A protein and the small-molecule ligand that binds it are described below.
Small molecule (SMILES): NCCCCCC(=O)O

Binding-site contacts:
Ligand atom C contacts residue ILE345 of chain 2.A at 3.6 Å (hydrophobic).
Ligand atom C3 contacts residue GLY267 of chain 2.A at 4.5 Å.
Ligand atom C2 contacts residue ILE345 of chain 2.A at 4.2 Å (hydrophobic).
Ligand atom C contacts residue ALA112 of chain 2.A at 3.0 Å (hydrophobic).
Ligand atom C4 contacts residue SER217 of chain 2.A at 4.3 Å.
Ligand atom C contacts residue TYR215 of chain 2.A at 3.4 Å (hydrophobic).
Ligand atom OXT contacts residue GLY344 of chain 2.A at 3.3 Å.
Ligand atom C4 contacts residue ASN266 of chain 2.A at 3.4 Å.
Ligand atom C5 contacts residue ILE345 of chain 2.A at 3.9 Å (hydrophobic).
Ligand atom C2 contacts residue TYR215 of chain 2.A at 4.0 Å (hydrophobic).
Ligand atom C2 contacts residue ALA112 of chain 2.A at 3.9 Å (hydrophobic).
Ligand atom C6 contacts residue TRP186 of chain 2.A at 3.2 Å (hydrophobic).
Ligand atom C5 contacts residue MET111 of chain 2.A at 4.2 Å (hydrophobic).
Ligand atom OXT contacts residue ALA112 of chain 2.A at 2.9 Å (h-bond).
Ligand atom C2 contacts residue LYS115 of chain 2.A at 3.9 Å.
Ligand atom OXT contacts residue GOL1 of chain 2.G at 3.3 Å (h-bond).
Ligand atom C3 contacts residue ILE345 of chain 2.A at 4.2 Å (hydrophobic).
Ligand atom C4 contacts residue MET111 of chain 2.A at 4.5 Å (hydrophobic).
Ligand atom C5 contacts residue TRP186 of chain 2.A at 3.8 Å (hydrophobic).
Ligand atom C6 contacts residue PHE264 of chain 2.A at 4.1 Å (hydrophobic).
Ligand atom C2 contacts residue SER217 of chain 2.A at 3.9 Å.
Ligand atom O contacts residue LYS115 of chain 2.A at 4.4 Å.
Ligand atom OXT contacts residue MET111 of chain 2.A at 3.5 Å.
Ligand atom C3 contacts residue MET111 of chain 2.A at 4.1 Å (hydrophobic).
Ligand atom O contacts residue ALA112 of chain 2.A at 3.3 Å.
Ligand atom C3 contacts residue LYS115 of chain 2.A at 4.4 Å.
Ligand atom OXT contacts residue ILE345 of chain 2.A at 2.8 Å (h-bond).
Ligand atom C6 contacts residue ASP181 of chain 2.A at 3.4 Å.
Ligand atom C contacts residue GOL1 of chain 2.G at 3.3 Å.
Ligand atom O contacts residue ILE345 of chain 2.A at 3.6 Å.
Ligand atom O contacts residue GOL1 of chain 2.G at 2.5 Å (h-bond).
Ligand atom C contacts residue GLY344 of chain 2.A at 4.3 Å.
Ligand atom OXT contacts residue TYR215 of chain 2.A at 4.2 Å.
Ligand atom N contacts residue ASP181 of chain 2.A at 2.7 Å (salt-bridge).
Ligand atom C contacts residue LYS115 of chain 2.A at 4.3 Å.
Ligand atom O contacts residue TYR215 of chain 2.A at 2.7 Å (h-bond).
Ligand atom C6 contacts residue GLN27 of chain 1.A at 4.4 Å.
Ligand atom C3 contacts residue ASN266 of chain 2.A at 4.2 Å.
Ligand atom C3 contacts residue ALA112 of chain 2.A at 3.7 Å (hydrophobic).
Ligand atom N contacts residue PHE264 of chain 2.A at 4.3 Å.

Sequence of chain 2.A:
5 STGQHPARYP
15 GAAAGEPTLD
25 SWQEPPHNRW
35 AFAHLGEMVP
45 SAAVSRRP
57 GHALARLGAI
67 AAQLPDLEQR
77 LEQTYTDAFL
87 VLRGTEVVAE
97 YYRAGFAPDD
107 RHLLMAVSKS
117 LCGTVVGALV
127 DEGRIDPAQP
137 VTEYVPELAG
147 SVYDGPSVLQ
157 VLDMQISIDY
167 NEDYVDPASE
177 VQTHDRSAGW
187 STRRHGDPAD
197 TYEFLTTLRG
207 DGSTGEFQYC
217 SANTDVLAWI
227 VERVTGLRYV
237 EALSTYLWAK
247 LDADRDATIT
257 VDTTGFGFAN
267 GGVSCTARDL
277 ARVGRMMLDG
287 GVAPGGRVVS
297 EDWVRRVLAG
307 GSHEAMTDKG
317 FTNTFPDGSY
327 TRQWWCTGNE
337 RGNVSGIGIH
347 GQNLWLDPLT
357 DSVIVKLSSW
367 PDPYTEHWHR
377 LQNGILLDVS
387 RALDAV

Sequence of chain 1.A:
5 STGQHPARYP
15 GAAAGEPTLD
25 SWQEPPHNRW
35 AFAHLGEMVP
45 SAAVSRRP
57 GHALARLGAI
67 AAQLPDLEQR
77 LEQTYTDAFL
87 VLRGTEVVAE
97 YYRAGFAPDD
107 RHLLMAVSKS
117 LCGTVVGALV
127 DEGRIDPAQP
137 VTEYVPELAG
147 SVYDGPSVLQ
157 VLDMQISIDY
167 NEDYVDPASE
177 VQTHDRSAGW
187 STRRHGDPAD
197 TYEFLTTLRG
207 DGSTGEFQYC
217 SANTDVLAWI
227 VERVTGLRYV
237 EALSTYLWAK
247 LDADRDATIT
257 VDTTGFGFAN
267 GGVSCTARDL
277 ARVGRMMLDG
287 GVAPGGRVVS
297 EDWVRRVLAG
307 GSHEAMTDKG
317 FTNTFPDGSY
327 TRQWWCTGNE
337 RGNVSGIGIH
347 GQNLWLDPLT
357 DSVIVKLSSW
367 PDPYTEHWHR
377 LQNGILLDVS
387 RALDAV